Sequence of chain 1.B:
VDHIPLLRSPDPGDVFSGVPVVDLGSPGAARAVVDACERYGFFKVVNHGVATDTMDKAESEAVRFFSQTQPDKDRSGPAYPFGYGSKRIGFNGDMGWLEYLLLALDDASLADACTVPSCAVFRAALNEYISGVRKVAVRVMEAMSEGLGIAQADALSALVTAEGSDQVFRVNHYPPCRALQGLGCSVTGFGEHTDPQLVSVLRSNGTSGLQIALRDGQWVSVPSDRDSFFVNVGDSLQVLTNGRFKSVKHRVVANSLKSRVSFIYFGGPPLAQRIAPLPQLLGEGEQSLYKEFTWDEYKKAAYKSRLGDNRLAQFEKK

Binding-site contacts:
Ligand atom C3 contacts residue ILE273 of chain 1.B at 3.5 Å (hydrophobic).
Ligand atom C5 contacts residue VAL261 of chain 1.B at 3.5 Å (hydrophobic).
Ligand atom O3 contacts residue SER271 of chain 1.B at 2.6 Å (h-bond).
Ligand atom C1 contacts residue PHE199 of chain 1.B at 3.9 Å (hydrophobic).
Ligand atom O4 contacts residue SER271 of chain 1.B at 3.2 Å (h-bond).
Ligand atom C3 contacts residue TYR183 of chain 1.B at 3.2 Å (hydrophobic).
Ligand atom C1 contacts residue ILE273 of chain 1.B at 3.7 Å (hydrophobic).
Ligand atom O1 contacts residue PHE275 of chain 1.B at 3.6 Å.
Ligand atom C5 contacts residue ASN181 of chain 1.B at 3.8 Å.
Ligand atom O1 contacts residue ASP204 of chain 1.B at 3.5 Å (salt-bridge).
Ligand atom O2 contacts residue ARG179 of chain 1.B at 3.5 Å.
Ligand atom C5 contacts residue LEU211 of chain 1.B at 3.7 Å (hydrophobic).
Ligand atom O4 contacts residue TYR183 of chain 1.B at 2.4 Å (h-bond).
Ligand atom C4 contacts residue TYR183 of chain 1.B at 3.7 Å (hydrophobic).
Ligand atom C2 contacts residue HIS259 of chain 1.B at 3.8 Å.
Ligand atom C5 contacts residue SER271 of chain 1.B at 3.4 Å.
Ligand atom O4 contacts residue ASN181 of chain 1.B at 2.7 Å (h-bond).
Ligand atom C4 contacts residue LEU211 of chain 1.B at 3.6 Å (hydrophobic).
Ligand atom O5 contacts residue HIS202 of chain 1.B at 3.3 Å.
Ligand atom O3 contacts residue ARG269 of chain 1.B at 2.7 Å (salt-bridge).
Ligand atom O3 contacts residue TYR183 of chain 1.B at 3.7 Å.
Ligand atom O2 contacts residue ILE273 of chain 1.B at 3.7 Å.
Ligand atom O1 contacts residue HIS202 of chain 1.B at 3.0 Å (h-bond).
Ligand atom C2 contacts residue HIS202 of chain 1.B at 3.8 Å.
Ligand atom C3 contacts residue ASN181 of chain 1.B at 3.5 Å.
Ligand atom C4 contacts residue VAL261 of chain 1.B at 3.5 Å (hydrophobic).
Ligand atom O3 contacts residue LEU211 of chain 1.B at 3.6 Å.
Ligand atom O5 contacts residue HIS259 of chain 1.B at 2.7 Å (h-bond).
Ligand atom O1 contacts residue GA41 of chain 1.O at 3.2 Å (h-bond).
Ligand atom C5 contacts residue ILE273 of chain 1.B at 3.8 Å (hydrophobic).
Ligand atom O2 contacts residue ASN181 of chain 1.B at 3.3 Å (h-bond).
Ligand atom O2 contacts residue PHE199 of chain 1.B at 3.3 Å.
Ligand atom C2 contacts residue ILE273 of chain 1.B at 3.6 Å (hydrophobic).
Ligand atom O3 contacts residue VAL261 of chain 1.B at 3.6 Å.
Ligand atom C5 contacts residue TYR183 of chain 1.B at 3.0 Å (hydrophobic).
Ligand atom C4 contacts residue ILE273 of chain 1.B at 3.5 Å (hydrophobic).
Ligand atom O2 contacts residue GA41 of chain 1.O at 3.7 Å.
Ligand atom C3 contacts residue VAL261 of chain 1.B at 3.8 Å (hydrophobic).
Ligand atom C1 contacts residue HIS202 of chain 1.B at 3.6 Å.
Ligand atom O4 contacts residue ILE273 of chain 1.B at 3.7 Å.

The protein below binds the small molecule below.
Small molecule (SMILES): O=C(O)CCC(=O)C(=O)O